A small-molecule ligand and the protein it binds are described below.
Small molecule (SMILES): CC(=O)N[C@H]1[C@H](O[C@H]2[C@H](O)[C@@H](NC(C)=O)CO[C@@H]2CO)O[C@H](CO)[C@@H](O)[C@@H]1O

Binding-site contacts:
Ligand atom C8 contacts residue LEU922 of chain 1.B at 3.0 Å (hydrophobic).
Ligand atom O7 contacts residue GLN1071 of chain 1.B at 3.5 Å (h-bond).
Ligand atom C1 contacts residue LEU922 of chain 1.B at 4.0 Å (hydrophobic).
Ligand atom O6 contacts residue PHE718 of chain 1.B at 4.5 Å.
Ligand atom C6 contacts residue GLN926 of chain 1.B at 3.6 Å.
Ligand atom O5 contacts residue GLN926 of chain 1.B at 4.0 Å.
Ligand atom N2 contacts residue ASN717 of chain 1.B at 2.9 Å (h-bond).
Ligand atom C8 contacts residue GLN926 of chain 1.B at 3.6 Å.
Ligand atom O7 contacts residue LEU922 of chain 1.B at 2.8 Å.
Ligand atom C5 contacts residue LEU922 of chain 1.B at 3.8 Å (hydrophobic).
Ligand atom C5 contacts residue ASN717 of chain 1.B at 3.7 Å.
Ligand atom C8 contacts residue ASN925 of chain 1.B at 3.5 Å.
Ligand atom C4 contacts residue LEU922 of chain 1.B at 4.0 Å (hydrophobic).
Ligand atom O5 contacts residue ASN717 of chain 1.B at 2.4 Å (h-bond).
Ligand atom C7 contacts residue ASN717 of chain 1.B at 3.2 Å.
Ligand atom O7 contacts residue ASN717 of chain 1.B at 3.2 Å (h-bond).
Ligand atom C4 contacts residue ASN717 of chain 1.B at 4.2 Å.
Ligand atom C1 contacts residue ASN717 of chain 1.B at 1.4 Å.
Ligand atom C2 contacts residue LEU922 of chain 1.B at 4.3 Å (hydrophobic).
Ligand atom O5 contacts residue LEU922 of chain 1.B at 4.3 Å.
Ligand atom C3 contacts residue ASN717 of chain 1.B at 3.8 Å.
Ligand atom C2 contacts residue ASN717 of chain 1.B at 2.5 Å.
Ligand atom C8 contacts residue ASN717 of chain 1.B at 4.4 Å.
Ligand atom C6 contacts residue LEU922 of chain 1.B at 4.4 Å (hydrophobic).
Ligand atom O7 contacts residue ASN925 of chain 1.B at 3.9 Å.
Ligand atom C3 contacts residue LEU922 of chain 1.B at 3.6 Å (hydrophobic).
Ligand atom O6 contacts residue GLN926 of chain 1.B at 2.8 Å (h-bond).
Ligand atom C7 contacts residue LEU922 of chain 1.B at 2.9 Å (hydrophobic).
Ligand atom C7 contacts residue ASN925 of chain 1.B at 4.2 Å.
Ligand atom C7 contacts residue GLN1071 of chain 1.B at 4.4 Å.
Ligand atom N2 contacts residue LEU922 of chain 1.B at 3.8 Å.
Ligand atom C5 contacts residue GLN926 of chain 1.B at 3.6 Å.
Ligand atom O4 contacts residue LEU922 of chain 1.B at 3.2 Å.

Sequence of chain 1.B:
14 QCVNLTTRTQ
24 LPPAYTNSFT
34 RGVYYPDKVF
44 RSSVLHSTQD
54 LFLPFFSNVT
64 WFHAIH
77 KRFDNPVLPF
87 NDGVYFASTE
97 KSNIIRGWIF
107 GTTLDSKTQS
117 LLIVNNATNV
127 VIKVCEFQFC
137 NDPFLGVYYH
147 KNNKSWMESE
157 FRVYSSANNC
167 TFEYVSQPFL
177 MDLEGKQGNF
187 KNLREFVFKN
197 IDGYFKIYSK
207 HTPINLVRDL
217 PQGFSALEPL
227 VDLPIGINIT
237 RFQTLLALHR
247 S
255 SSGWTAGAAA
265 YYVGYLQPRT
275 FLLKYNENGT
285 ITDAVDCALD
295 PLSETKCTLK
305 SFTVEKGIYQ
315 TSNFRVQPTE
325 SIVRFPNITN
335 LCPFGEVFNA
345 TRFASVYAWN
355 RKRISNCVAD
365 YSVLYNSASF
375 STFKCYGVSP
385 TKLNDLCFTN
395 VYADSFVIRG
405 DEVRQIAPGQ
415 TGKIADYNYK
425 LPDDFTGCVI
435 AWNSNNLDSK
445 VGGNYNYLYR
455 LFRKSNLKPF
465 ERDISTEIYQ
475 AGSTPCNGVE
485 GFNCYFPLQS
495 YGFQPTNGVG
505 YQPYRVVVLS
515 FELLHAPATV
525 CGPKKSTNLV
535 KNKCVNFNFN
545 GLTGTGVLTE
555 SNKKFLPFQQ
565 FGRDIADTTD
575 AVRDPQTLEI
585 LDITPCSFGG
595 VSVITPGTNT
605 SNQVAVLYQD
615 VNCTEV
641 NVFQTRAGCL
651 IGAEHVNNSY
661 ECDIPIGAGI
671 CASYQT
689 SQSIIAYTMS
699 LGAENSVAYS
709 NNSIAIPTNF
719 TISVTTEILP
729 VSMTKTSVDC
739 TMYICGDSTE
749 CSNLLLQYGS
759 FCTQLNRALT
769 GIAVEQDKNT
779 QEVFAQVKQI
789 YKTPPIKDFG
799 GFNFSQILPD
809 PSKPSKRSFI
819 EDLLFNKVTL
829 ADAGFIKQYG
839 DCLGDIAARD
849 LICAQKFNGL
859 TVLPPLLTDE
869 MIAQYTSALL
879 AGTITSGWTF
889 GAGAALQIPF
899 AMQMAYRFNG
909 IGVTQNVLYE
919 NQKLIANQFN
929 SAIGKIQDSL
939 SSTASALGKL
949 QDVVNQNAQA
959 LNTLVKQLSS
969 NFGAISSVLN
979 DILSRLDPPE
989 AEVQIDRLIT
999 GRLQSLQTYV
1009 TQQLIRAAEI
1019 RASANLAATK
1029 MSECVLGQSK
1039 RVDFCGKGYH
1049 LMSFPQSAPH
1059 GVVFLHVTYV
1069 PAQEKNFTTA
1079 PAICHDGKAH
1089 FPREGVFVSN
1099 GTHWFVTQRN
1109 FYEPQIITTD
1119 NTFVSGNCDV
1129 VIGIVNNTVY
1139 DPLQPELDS